Sequence of chain 1.A:
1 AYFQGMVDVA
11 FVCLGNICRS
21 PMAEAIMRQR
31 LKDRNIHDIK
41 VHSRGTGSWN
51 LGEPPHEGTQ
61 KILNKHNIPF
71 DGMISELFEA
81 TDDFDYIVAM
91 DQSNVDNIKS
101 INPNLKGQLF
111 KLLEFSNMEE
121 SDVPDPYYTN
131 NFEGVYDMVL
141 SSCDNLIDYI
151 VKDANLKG

This protein binds this small molecule.
Small molecule (SMILES): N[C@@H](CC1=CNCN1)C(=O)N[C@@H](CC1=CNCN1)C(=O)N[C@@H](CC1=CNCN1)C(=O)N[C@@H](CC1=CNCN1)C(=O)N[C@@H](CC1=CNCN1)C(=O)NCC(=O)N[C@H](C=O)CO

Binding-site contacts:
Ligand atom CD2 contacts residue LEU14 of chain 1.A at 3.8 Å (hydrophobic).
Ligand atom NE2 contacts residue PO41 of chain 1.C at 3.3 Å (h-bond).
Ligand atom CE1 contacts residue PHE78 of chain 1.A at 3.2 Å (hydrophobic).
Ligand atom NE2 contacts residue LEU14 of chain 1.A at 3.8 Å.
Ligand atom CE1 contacts residue LEU14 of chain 1.A at 3.6 Å (hydrophobic).
Ligand atom CD2 contacts residue ASN97 of chain 1.A at 3.2 Å.
Ligand atom NE2 contacts residue ILE101 of chain 1.A at 3.8 Å.
Ligand atom O contacts residue ILE101 of chain 1.A at 3.8 Å.
Ligand atom C contacts residue LEU14 of chain 1.A at 3.9 Å (hydrophobic).
Ligand atom CD2 contacts residue ASP125 of chain 1.A at 3.5 Å.
Ligand atom CD2 contacts residue SER93 of chain 1.A at 3.3 Å.
Ligand atom CD2 contacts residue TYR128 of chain 1.A at 3.9 Å (hydrophobic).
Ligand atom CE1 contacts residue ILE101 of chain 1.A at 3.5 Å (hydrophobic).
Ligand atom ND1 contacts residue PHE78 of chain 1.A at 3.9 Å.
Ligand atom CB contacts residue TYR127 of chain 1.A at 3.6 Å (hydrophobic).
Ligand atom NE2 contacts residue SER93 of chain 1.A at 2.7 Å (h-bond).
Ligand atom CD2 contacts residue TYR127 of chain 1.A at 3.5 Å (hydrophobic).
Ligand atom ND1 contacts residue TYR127 of chain 1.A at 3.8 Å.
Ligand atom O contacts residue TYR128 of chain 1.A at 3.6 Å.
Ligand atom CG contacts residue ASN97 of chain 1.A at 3.9 Å.
Ligand atom CG contacts residue TYR127 of chain 1.A at 3.8 Å (hydrophobic).
Ligand atom CB contacts residue THR46 of chain 1.A at 3.2 Å.
Ligand atom ND1 contacts residue ILE101 of chain 1.A at 3.5 Å.
Ligand atom CE1 contacts residue SER93 of chain 1.A at 3.8 Å.
Ligand atom NE2 contacts residue TYR127 of chain 1.A at 3.6 Å.
Ligand atom O contacts residue SER100 of chain 1.A at 3.2 Å.
Ligand atom NE2 contacts residue ASP125 of chain 1.A at 2.7 Å (salt-bridge).
Ligand atom CE1 contacts residue TYR127 of chain 1.A at 3.8 Å (hydrophobic).
Ligand atom O contacts residue LEU14 of chain 1.A at 3.5 Å.
Ligand atom OG contacts residue ASN97 of chain 1.A at 3.5 Å (h-bond).
Ligand atom ND1 contacts residue LEU77 of chain 1.A at 3.7 Å.
Ligand atom CA contacts residue ILE101 of chain 1.A at 3.8 Å (hydrophobic).
Ligand atom CE1 contacts residue PO41 of chain 1.C at 3.1 Å.
Ligand atom CB contacts residue ASN97 of chain 1.A at 3.8 Å.
Ligand atom CE1 contacts residue ASP125 of chain 1.A at 3.8 Å.
Ligand atom ND1 contacts residue LEU14 of chain 1.A at 3.9 Å.
Ligand atom CG contacts residue THR46 of chain 1.A at 3.4 Å.
Ligand atom CE1 contacts residue GLY15 of chain 1.A at 3.9 Å.
Ligand atom ND1 contacts residue THR46 of chain 1.A at 2.7 Å (h-bond).
Ligand atom CE1 contacts residue THR46 of chain 1.A at 3.9 Å.